Sequence of chain 1.D:
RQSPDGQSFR

Sequence of chain 1.B:
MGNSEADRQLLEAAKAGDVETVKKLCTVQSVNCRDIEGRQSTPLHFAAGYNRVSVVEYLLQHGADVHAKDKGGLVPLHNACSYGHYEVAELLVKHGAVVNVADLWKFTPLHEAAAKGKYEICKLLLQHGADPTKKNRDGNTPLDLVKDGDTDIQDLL

Binding-site contacts:
Ligand atom O contacts residue ARG41 of chain 1.A at 3.2 Å (salt-bridge).
Ligand atom NH2 contacts residue ASN53 of chain 1.B at 3.1 Å (h-bond).
Ligand atom O contacts residue ASN81 of chain 1.A at 2.9 Å (h-bond).
Ligand atom CZ contacts residue PHE109 of chain 1.A at 3.5 Å (hydrophobic).
Ligand atom CB contacts residue ASN81 of chain 1.A at 3.4 Å.
Ligand atom OD2 contacts residue ARG41 of chain 1.A at 3.2 Å.
Ligand atom CZ contacts residue VAL55 of chain 1.B at 3.3 Å (hydrophobic).
Ligand atom CG contacts residue SER43 of chain 1.A at 3.4 Å.
Ligand atom OD2 contacts residue SER43 of chain 1.A at 2.5 Å (h-bond).
Ligand atom N contacts residue GLY51 of chain 1.A at 3.0 Å (h-bond).
Ligand atom NH2 contacts residue GLU114 of chain 1.A at 2.8 Å (salt-bridge).
Ligand atom O contacts residue GLY51 of chain 1.A at 3.4 Å.
Ligand atom NH2 contacts residue ASP105 of chain 1.A at 3.1 Å (salt-bridge).
Ligand atom NE contacts residue PHE109 of chain 1.A at 3.5 Å.
Ligand atom NE contacts residue SO41 of chain 1.E at 3.1 Å (h-bond).
Ligand atom CZ contacts residue ARG15 of chain 1.D at 3.4 Å.
Ligand atom CA contacts residue GLY51 of chain 1.A at 3.2 Å.
Ligand atom NH2 contacts residue VAL55 of chain 1.B at 3.2 Å.
Ligand atom N contacts residue TYR52 of chain 1.A at 3.4 Å.
Ligand atom CA contacts residue TYR85 of chain 1.A at 3.5 Å (hydrophobic).
Ligand atom O contacts residue HIS87 of chain 1.A at 3.2 Å.
Ligand atom O contacts residue TYR85 of chain 1.A at 2.6 Å (h-bond).
Ligand atom CA contacts residue GLU89 of chain 1.B at 3.3 Å.
Ligand atom CA contacts residue TYR52 of chain 1.A at 3.4 Å (hydrophobic).
Ligand atom OG contacts residue GLU89 of chain 1.B at 2.5 Å (salt-bridge).
Ligand atom NE contacts residue ASP105 of chain 1.A at 2.7 Å (salt-bridge).
Ligand atom CB contacts residue GLU89 of chain 1.B at 3.3 Å.
Ligand atom NH1 contacts residue GLU114 of chain 1.A at 2.9 Å (salt-bridge).
Ligand atom CB contacts residue GLU89 of chain 1.B at 3.1 Å.
Ligand atom O contacts residue HIS87 of chain 1.A at 2.9 Å (h-bond).
Ligand atom NH1 contacts residue ASN53 of chain 1.B at 2.6 Å (h-bond).
Ligand atom CA contacts residue TYR85 of chain 1.A at 3.5 Å (hydrophobic).
Ligand atom NH1 contacts residue SO41 of chain 1.E at 3.0 Å (h-bond).
Ligand atom CZ contacts residue GLU114 of chain 1.A at 3.2 Å.
Ligand atom O contacts residue GLY51 of chain 1.A at 3.2 Å (h-bond).
Ligand atom CB contacts residue LEU76 of chain 1.A at 3.4 Å (hydrophobic).
Ligand atom NE contacts residue ARG15 of chain 1.D at 3.4 Å (salt-bridge).
Ligand atom CZ contacts residue ASP105 of chain 1.A at 3.3 Å.
Ligand atom N contacts residue GLU89 of chain 1.B at 2.8 Å (salt-bridge).
Ligand atom N contacts residue GLU89 of chain 1.B at 2.9 Å (salt-bridge).

A protein and the small-molecule ligand that binds it are described below.
Small molecule (SMILES): NC(=O)CC[C@H](NC(=O)CNC(=O)[C@H](CC(=O)O)NC(=O)[C@@H]1CCCN1C(=O)[C@H](CO)NC(=O)[C@H](CCC(N)=O)NC(=O)[C@H](CCCN=C(N)N)NC(=O)[C@@H](N)CCC(N)=O)C(=O)N[C@@H](CO)C(=O)N[C@@H](Cc1ccccc1)C(=O)N[C@@H](CCCN=C(N)N)C(=O)N[C@@H](CO)C(N)=O

Sequence of chain 1.A:
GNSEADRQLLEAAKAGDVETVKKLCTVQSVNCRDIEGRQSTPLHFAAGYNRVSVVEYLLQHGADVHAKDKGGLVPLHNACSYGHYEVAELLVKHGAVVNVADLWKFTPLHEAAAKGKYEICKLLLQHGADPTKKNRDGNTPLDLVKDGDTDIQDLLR